Sequence of chain 1.A:
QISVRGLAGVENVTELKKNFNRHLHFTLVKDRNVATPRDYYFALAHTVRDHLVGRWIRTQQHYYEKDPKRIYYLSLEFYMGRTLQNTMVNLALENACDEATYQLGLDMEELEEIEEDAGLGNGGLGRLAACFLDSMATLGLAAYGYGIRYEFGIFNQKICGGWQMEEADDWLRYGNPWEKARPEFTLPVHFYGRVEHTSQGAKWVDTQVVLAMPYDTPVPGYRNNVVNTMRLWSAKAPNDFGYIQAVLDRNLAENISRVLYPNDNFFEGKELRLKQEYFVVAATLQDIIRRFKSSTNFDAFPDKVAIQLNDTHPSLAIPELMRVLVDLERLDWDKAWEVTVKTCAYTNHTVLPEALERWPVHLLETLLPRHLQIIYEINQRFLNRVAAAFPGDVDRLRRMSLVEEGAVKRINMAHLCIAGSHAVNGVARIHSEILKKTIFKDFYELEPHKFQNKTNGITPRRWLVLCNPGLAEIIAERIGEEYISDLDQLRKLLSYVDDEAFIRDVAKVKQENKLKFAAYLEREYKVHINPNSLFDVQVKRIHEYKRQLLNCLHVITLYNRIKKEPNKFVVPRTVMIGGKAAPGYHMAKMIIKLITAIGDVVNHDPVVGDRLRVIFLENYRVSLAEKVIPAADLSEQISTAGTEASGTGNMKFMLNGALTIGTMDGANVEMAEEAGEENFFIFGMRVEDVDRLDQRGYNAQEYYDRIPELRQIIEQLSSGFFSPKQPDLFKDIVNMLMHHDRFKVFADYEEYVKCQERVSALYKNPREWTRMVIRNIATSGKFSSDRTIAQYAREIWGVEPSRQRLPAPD

Binding-site contacts:
Ligand atom C12 contacts residue ASN282 of chain 1.A at 3.5 Å.
Ligand atom C9 contacts residue TYR613 of chain 1.A at 4.0 Å (hydrophobic).
Ligand atom C9 contacts residue PHE285 of chain 1.A at 3.5 Å (hydrophobic).
Ligand atom C5 contacts residue TYR613 of chain 1.A at 3.4 Å (hydrophobic).
Ligand atom C16 contacts residue GLY612 of chain 1.A at 3.8 Å.
Ligand atom C20 contacts residue PHE285 of chain 1.A at 4.0 Å (hydrophobic).
Ligand atom O23 contacts residue GLY612 of chain 1.A at 3.7 Å.
Ligand atom O13 contacts residue TYR613 of chain 1.A at 4.0 Å.
Ligand atom C4 contacts residue GLU572 of chain 1.A at 3.8 Å.
Ligand atom C12 contacts residue TYR613 of chain 1.A at 4.0 Å (hydrophobic).
Ligand atom C5 contacts residue GLU572 of chain 1.A at 3.8 Å.
Ligand atom C6 contacts residue TYR613 of chain 1.A at 3.3 Å (hydrophobic).
Ligand atom C20 contacts residue GLY612 of chain 1.A at 3.2 Å.
Ligand atom C5 contacts residue GLU382 of chain 1.A at 3.9 Å.
Ligand atom C15 contacts residue PHE285 of chain 1.A at 3.6 Å (hydrophobic).
Ligand atom C12 contacts residue ALA610 of chain 1.A at 3.7 Å (hydrophobic).
Ligand atom O13 contacts residue ALA610 of chain 1.A at 3.4 Å.
Ligand atom C15 contacts residue TYR613 of chain 1.A at 4.1 Å (hydrophobic).
Ligand atom C1 contacts residue PHE285 of chain 1.A at 3.6 Å (hydrophobic).
Ligand atom C17 contacts residue ASN282 of chain 1.A at 3.8 Å.
Ligand atom N14 contacts residue ALA610 of chain 1.A at 3.6 Å.
Ligand atom O13 contacts residue PHE285 of chain 1.A at 3.4 Å.
Ligand atom N7 contacts residue PHE285 of chain 1.A at 3.3 Å.
Ligand atom N14 contacts residue ASN282 of chain 1.A at 2.6 Å (h-bond).
Ligand atom C1 contacts residue TYR613 of chain 1.A at 3.7 Å (hydrophobic).
Ligand atom O13 contacts residue ASN282 of chain 1.A at 3.8 Å.
Ligand atom C18 contacts residue GLY612 of chain 1.A at 3.6 Å.
Ligand atom C2 contacts residue PHE285 of chain 1.A at 3.7 Å (hydrophobic).
Ligand atom C16 contacts residue ASN282 of chain 1.A at 3.5 Å.
Ligand atom N7 contacts residue TYR613 of chain 1.A at 3.7 Å.
Ligand atom C12 contacts residue PHE285 of chain 1.A at 3.5 Å (hydrophobic).
Ligand atom C17 contacts residue GLU287 of chain 1.A at 3.9 Å.
Ligand atom C8 contacts residue PHE285 of chain 1.A at 3.5 Å (hydrophobic).
Ligand atom C15 contacts residue GLY612 of chain 1.A at 3.5 Å.
Ligand atom N14 contacts residue PHE285 of chain 1.A at 3.9 Å.
Ligand atom C17 contacts residue GLY612 of chain 1.A at 3.6 Å.
Ligand atom C19 contacts residue GLY612 of chain 1.A at 3.6 Å.
Ligand atom C11 contacts residue PHE285 of chain 1.A at 3.4 Å (hydrophobic).
Ligand atom C11 contacts residue TYR613 of chain 1.A at 4.1 Å (hydrophobic).
Ligand atom O10 contacts residue PHE285 of chain 1.A at 3.8 Å.

A small-molecule ligand and the protein it binds are described below.
Small molecule (SMILES): O=C1Nc2ccc(S(=O)(=O)O)cc2/C1=C1/Nc2ccccc2C1=O